A protein and the small-molecule ligand that binds it are described below.
Small molecule (SMILES): CC(=O)N[C@H]1CO[C@H](CO)[C@@H](OC2O[C@H](CO)[C@@H](O)[C@H](O)[C@H]2NC(C)=O)[C@@H]1O

Sequence of chain 1.D:
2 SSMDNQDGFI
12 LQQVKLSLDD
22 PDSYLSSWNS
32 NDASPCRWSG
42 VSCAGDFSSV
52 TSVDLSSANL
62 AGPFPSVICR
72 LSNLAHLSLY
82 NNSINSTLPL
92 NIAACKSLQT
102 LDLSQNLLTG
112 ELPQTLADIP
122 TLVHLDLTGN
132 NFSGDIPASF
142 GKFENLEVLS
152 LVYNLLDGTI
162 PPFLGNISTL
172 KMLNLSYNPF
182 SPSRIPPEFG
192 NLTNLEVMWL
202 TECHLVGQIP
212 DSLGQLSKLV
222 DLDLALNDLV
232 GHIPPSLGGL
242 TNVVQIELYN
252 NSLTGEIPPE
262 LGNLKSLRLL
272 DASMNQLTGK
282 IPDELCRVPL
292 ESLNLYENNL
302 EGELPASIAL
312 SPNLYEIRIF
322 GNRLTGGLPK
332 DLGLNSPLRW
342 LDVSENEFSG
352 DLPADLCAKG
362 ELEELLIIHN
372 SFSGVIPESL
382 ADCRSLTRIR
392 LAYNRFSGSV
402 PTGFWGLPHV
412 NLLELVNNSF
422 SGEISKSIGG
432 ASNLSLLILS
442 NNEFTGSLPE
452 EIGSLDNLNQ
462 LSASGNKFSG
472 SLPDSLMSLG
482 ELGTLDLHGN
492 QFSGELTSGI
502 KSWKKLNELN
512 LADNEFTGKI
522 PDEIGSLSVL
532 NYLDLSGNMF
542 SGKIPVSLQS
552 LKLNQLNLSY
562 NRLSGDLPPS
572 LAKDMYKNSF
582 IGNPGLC

Binding-site contacts:
Ligand atom C5 contacts residue TYR561 of chain 1.D at 4.1 Å (hydrophobic).
Ligand atom O5 contacts residue SER537 of chain 1.D at 3.9 Å.
Ligand atom C1 contacts residue ASN579 of chain 1.D at 4.1 Å.
Ligand atom O7 contacts residue ASN558 of chain 1.D at 3.5 Å (h-bond).
Ligand atom C6 contacts residue TYR561 of chain 1.D at 4.1 Å (hydrophobic).
Ligand atom C2 contacts residue ASN558 of chain 1.D at 2.4 Å.
Ligand atom O5 contacts residue SER560 of chain 1.D at 4.4 Å.
Ligand atom N2 contacts residue ASN579 of chain 1.D at 3.0 Å (h-bond).
Ligand atom C7 contacts residue ASN558 of chain 1.D at 3.3 Å.
Ligand atom C1 contacts residue ASN558 of chain 1.D at 1.4 Å.
Ligand atom C1 contacts residue SER560 of chain 1.D at 4.0 Å.
Ligand atom C7 contacts residue TYR561 of chain 1.D at 3.8 Å (hydrophobic).
Ligand atom O5 contacts residue ASN558 of chain 1.D at 2.3 Å (h-bond).
Ligand atom O6 contacts residue TYR561 of chain 1.D at 3.9 Å.
Ligand atom C7 contacts residue ASN579 of chain 1.D at 3.7 Å.
Ligand atom C8 contacts residue LEU557 of chain 1.D at 3.7 Å (hydrophobic).
Ligand atom O4 contacts residue TYR561 of chain 1.D at 4.5 Å.
Ligand atom C4 contacts residue ASN558 of chain 1.D at 4.2 Å.
Ligand atom C2 contacts residue ASN579 of chain 1.D at 3.9 Å.
Ligand atom C1 contacts residue SER537 of chain 1.D at 4.3 Å.
Ligand atom C8 contacts residue SER580 of chain 1.D at 4.0 Å.
Ligand atom C8 contacts residue ASN579 of chain 1.D at 3.5 Å.
Ligand atom C8 contacts residue ASN558 of chain 1.D at 4.2 Å.
Ligand atom N2 contacts residue ASN558 of chain 1.D at 2.8 Å (h-bond).
Ligand atom O7 contacts residue TYR561 of chain 1.D at 2.6 Å (h-bond).
Ligand atom C3 contacts residue ASN579 of chain 1.D at 4.2 Å.
Ligand atom C3 contacts residue ASN558 of chain 1.D at 3.7 Å.
Ligand atom O3 contacts residue ASN579 of chain 1.D at 4.5 Å.
Ligand atom C5 contacts residue ASN558 of chain 1.D at 3.6 Å.